Binding-site contacts:
Ligand atom O7 contacts residue ASN589 of chain 1.B at 3.6 Å (h-bond).
Ligand atom C5 contacts residue ASN589 of chain 1.B at 3.7 Å.
Ligand atom O5 contacts residue THR591 of chain 1.B at 4.3 Å.
Ligand atom O7 contacts residue ILE819 of chain 1.C at 4.2 Å.
Ligand atom O7 contacts residue LEU818 of chain 1.C at 3.4 Å (h-bond).
Ligand atom C3 contacts residue ASN589 of chain 1.B at 3.8 Å.
Ligand atom O5 contacts residue ASN589 of chain 1.B at 2.4 Å (h-bond).
Ligand atom N2 contacts residue ASN589 of chain 1.B at 2.9 Å (h-bond).
Ligand atom C7 contacts residue LEU818 of chain 1.C at 3.6 Å (hydrophobic).
Ligand atom C7 contacts residue ASN589 of chain 1.B at 3.4 Å.
Ligand atom C2 contacts residue ASN589 of chain 1.B at 2.5 Å.
Ligand atom C8 contacts residue GLN617 of chain 1.B at 3.4 Å.
Ligand atom C4 contacts residue ASN589 of chain 1.B at 4.2 Å.
Ligand atom C1 contacts residue THR591 of chain 1.B at 4.0 Å.
Ligand atom N2 contacts residue GLN617 of chain 1.B at 4.5 Å.
Ligand atom C1 contacts residue ASN589 of chain 1.B at 1.4 Å.
Ligand atom C8 contacts residue LEU818 of chain 1.C at 3.4 Å (hydrophobic).
Ligand atom C8 contacts residue ASN589 of chain 1.B at 3.9 Å.
Ligand atom O7 contacts residue CYS820 of chain 1.C at 3.9 Å.
Ligand atom C7 contacts residue GLN617 of chain 1.B at 4.4 Å.

Sequence of chain 1.B:
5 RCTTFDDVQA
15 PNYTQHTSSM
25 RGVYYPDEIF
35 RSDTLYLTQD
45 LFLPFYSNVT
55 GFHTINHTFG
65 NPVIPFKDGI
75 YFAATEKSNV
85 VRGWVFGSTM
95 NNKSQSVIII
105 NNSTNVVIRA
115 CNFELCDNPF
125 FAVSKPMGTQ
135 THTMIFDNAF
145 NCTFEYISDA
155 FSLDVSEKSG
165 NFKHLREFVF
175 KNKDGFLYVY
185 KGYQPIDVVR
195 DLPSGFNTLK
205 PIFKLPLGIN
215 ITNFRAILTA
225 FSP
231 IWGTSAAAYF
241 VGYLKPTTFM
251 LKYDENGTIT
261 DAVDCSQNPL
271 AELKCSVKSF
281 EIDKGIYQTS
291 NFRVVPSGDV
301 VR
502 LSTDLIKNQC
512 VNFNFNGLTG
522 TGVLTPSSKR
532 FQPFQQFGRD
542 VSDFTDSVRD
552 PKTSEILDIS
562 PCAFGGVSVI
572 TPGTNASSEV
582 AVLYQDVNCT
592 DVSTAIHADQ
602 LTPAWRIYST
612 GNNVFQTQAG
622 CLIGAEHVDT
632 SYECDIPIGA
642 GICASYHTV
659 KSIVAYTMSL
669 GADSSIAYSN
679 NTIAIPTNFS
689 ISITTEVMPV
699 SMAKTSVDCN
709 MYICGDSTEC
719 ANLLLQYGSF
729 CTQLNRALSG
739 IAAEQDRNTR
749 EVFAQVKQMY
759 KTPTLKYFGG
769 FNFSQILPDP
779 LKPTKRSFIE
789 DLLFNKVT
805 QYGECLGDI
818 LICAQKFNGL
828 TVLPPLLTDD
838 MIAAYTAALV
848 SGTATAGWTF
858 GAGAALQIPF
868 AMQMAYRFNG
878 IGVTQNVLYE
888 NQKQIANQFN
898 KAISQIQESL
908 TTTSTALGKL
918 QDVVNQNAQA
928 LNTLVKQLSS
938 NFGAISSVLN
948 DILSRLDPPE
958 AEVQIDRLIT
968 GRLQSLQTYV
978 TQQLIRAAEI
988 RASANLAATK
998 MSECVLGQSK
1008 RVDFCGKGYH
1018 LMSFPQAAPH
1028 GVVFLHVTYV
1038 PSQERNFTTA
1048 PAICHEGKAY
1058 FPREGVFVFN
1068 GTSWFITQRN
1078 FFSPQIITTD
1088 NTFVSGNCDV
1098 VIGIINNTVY

Sequence of chain 1.C:
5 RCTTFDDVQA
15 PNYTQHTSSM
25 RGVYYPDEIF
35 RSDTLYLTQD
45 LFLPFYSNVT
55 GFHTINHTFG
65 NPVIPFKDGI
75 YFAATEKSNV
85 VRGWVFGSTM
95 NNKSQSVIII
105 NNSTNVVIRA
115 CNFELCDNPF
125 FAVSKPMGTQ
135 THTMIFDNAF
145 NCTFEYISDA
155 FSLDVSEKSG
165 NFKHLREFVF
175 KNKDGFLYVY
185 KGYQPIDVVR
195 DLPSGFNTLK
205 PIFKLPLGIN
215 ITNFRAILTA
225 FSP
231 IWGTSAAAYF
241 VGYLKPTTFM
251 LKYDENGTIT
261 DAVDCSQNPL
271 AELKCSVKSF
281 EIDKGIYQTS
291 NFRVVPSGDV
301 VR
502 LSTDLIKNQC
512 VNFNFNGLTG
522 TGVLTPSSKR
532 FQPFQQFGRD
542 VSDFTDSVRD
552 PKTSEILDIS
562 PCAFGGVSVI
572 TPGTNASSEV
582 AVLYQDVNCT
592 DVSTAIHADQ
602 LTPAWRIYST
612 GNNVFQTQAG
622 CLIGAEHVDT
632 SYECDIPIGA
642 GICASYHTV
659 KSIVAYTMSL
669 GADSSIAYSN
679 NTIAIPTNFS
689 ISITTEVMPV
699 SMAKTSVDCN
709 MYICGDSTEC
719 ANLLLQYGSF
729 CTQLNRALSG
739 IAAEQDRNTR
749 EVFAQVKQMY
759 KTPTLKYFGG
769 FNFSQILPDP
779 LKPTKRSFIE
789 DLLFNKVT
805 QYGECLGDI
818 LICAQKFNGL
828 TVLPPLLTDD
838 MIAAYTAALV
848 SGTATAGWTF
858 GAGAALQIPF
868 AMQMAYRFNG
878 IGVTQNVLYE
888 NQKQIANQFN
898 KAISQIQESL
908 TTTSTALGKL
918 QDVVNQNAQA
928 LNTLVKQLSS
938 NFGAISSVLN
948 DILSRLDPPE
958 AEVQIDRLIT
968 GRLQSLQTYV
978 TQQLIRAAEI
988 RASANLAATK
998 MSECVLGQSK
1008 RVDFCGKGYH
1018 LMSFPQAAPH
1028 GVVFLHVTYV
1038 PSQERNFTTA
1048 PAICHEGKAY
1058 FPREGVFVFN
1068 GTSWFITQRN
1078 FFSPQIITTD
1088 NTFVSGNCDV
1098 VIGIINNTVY

This protein binds this small molecule.
Small molecule (SMILES): CC(=O)N[C@@H]1[C@@H](O)[C@H](O)[C@@H](CO)O[C@H]1O